The small molecule below binds the protein below.
Small molecule (SMILES): CC[C@@H]1Cc2cc(O)ccc2C2=C1c1ccc(O)cc1C[C@H]2CC

Binding-site contacts:
Ligand atom C18 contacts residue LEU232 of chain 2.B at 3.7 Å (hydrophobic).
Ligand atom C2 contacts residue PHE111 of chain 2.B at 4.2 Å (hydrophobic).
Ligand atom C19 contacts residue PHE111 of chain 2.B at 3.9 Å (hydrophobic).
Ligand atom C4 contacts residue LEU98 of chain 2.B at 4.0 Å (hydrophobic).
Ligand atom O25 contacts residue GLY228 of chain 2.B at 3.0 Å (h-bond).
Ligand atom C21 contacts residue LEU53 of chain 2.B at 3.5 Å (hydrophobic).
Ligand atom C16 contacts residue MET128 of chain 2.B at 4.0 Å (hydrophobic).
Ligand atom O23 contacts residue ARG101 of chain 2.B at 2.7 Å (salt-bridge).
Ligand atom O23 contacts residue LEU94 of chain 2.B at 3.9 Å.
Ligand atom C19 contacts residue LEU135 of chain 2.B at 3.6 Å (hydrophobic).
Ligand atom C2 contacts residue GLU60 of chain 2.B at 3.0 Å.
Ligand atom C4 contacts residue LEU94 of chain 2.B at 3.5 Å (hydrophobic).
Ligand atom C11 contacts residue ALA57 of chain 2.B at 4.1 Å (hydrophobic).
Ligand atom C20 contacts residue PHE111 of chain 2.B at 3.5 Å (hydrophobic).
Ligand atom C19 contacts residue PHE132 of chain 2.B at 3.8 Å (hydrophobic).
Ligand atom C19 contacts residue MET128 of chain 2.B at 3.9 Å (hydrophobic).
Ligand atom O25 contacts residue LEU232 of chain 2.B at 3.0 Å (h-bond).
Ligand atom C19 contacts residue ILE131 of chain 2.B at 4.1 Å (hydrophobic).
Ligand atom C20 contacts residue LEU135 of chain 2.B at 3.7 Å (hydrophobic).
Ligand atom C1 contacts residue ALA57 of chain 2.B at 3.8 Å (hydrophobic).
Ligand atom O23 contacts residue GLU60 of chain 2.B at 2.6 Å (salt-bridge).
Ligand atom C10 contacts residue PHE111 of chain 2.B at 4.2 Å (hydrophobic).
Ligand atom C5 contacts residue LEU94 of chain 2.B at 4.1 Å (hydrophobic).
Ligand atom C16 contacts residue ILE131 of chain 2.B at 3.6 Å (hydrophobic).
Ligand atom C17 contacts residue HIS231 of chain 2.B at 3.7 Å.
Ligand atom C20 contacts residue LEU98 of chain 2.B at 3.8 Å (hydrophobic).
Ligand atom C17 contacts residue GLY228 of chain 2.B at 3.5 Å.
Ligand atom O25 contacts residue HIS231 of chain 2.B at 2.7 Å (h-bond).
Ligand atom C6 contacts residue LEU98 of chain 2.B at 4.1 Å (hydrophobic).
Ligand atom C22 contacts residue LEU53 of chain 2.B at 3.3 Å (hydrophobic).
Ligand atom C18 contacts residue GLY228 of chain 2.B at 4.2 Å.
Ligand atom C15 contacts residue MET128 of chain 2.B at 4.2 Å (hydrophobic).
Ligand atom C6 contacts residue MET95 of chain 2.B at 3.7 Å (hydrophobic).
Ligand atom C22 contacts residue THR54 of chain 2.B at 3.4 Å.
Ligand atom C16 contacts residue HIS231 of chain 2.B at 4.0 Å.
Ligand atom C3 contacts residue GLU60 of chain 2.B at 3.2 Å.
Ligand atom C3 contacts residue LEU94 of chain 2.B at 4.2 Å (hydrophobic).
Ligand atom C3 contacts residue ARG101 of chain 2.B at 3.9 Å.
Ligand atom C16 contacts residue GLY228 of chain 2.B at 3.9 Å.
Ligand atom C17 contacts residue LEU232 of chain 2.B at 4.0 Å (hydrophobic).

Sequence of chain 2.B:
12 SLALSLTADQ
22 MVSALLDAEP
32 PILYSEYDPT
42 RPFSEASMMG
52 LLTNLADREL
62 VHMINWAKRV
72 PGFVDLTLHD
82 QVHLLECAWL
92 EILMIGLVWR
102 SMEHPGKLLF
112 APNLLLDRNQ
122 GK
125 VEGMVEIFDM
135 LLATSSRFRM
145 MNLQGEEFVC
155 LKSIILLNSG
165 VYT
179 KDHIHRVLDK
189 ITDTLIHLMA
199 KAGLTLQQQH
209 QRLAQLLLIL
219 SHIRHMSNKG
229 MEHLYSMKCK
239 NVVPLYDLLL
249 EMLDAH